A protein and the small-molecule ligand that binds it are described below.
Small molecule (SMILES): Cc1cn([C@H]2C[C@H](O)[C@@H](CO[P](=O)(O)O[C@H]3C[C@H](n4cnc5c(=O)nc(N)[nH]c54)O[C@@H]3CO[P](=O)(O)O[C@H]3C[C@H](n4cnc5c(=O)nc(N)[nH]c54)O[C@@H]3CO[P](=O)(O)O[C@H]3C[C@H](n4cnc5c(=O)nc(N)[nH]c54)O[C@@H]3CO)O2)c(=O)[nH]c1=O

Binding-site contacts:
Ligand atom O4 contacts residue ASN61 of chain 1.C at 3.2 Å (h-bond).
Ligand atom O6 contacts residue LYS100 of chain 1.C at 3.4 Å.
Ligand atom N3 contacts residue PHE49 of chain 1.C at 3.3 Å.
Ligand atom C4 contacts residue PHE49 of chain 1.C at 3.3 Å (hydrophobic).
Ligand atom C1' contacts residue TRP65 of chain 1.C at 3.5 Å (hydrophobic).
Ligand atom C5 contacts residue LYS98 of chain 1.C at 3.6 Å.
Ligand atom C5' contacts residue TYR47 of chain 1.C at 3.4 Å (hydrophobic).
Ligand atom C7 contacts residue TYR47 of chain 1.C at 3.6 Å (hydrophobic).
Ligand atom N1 contacts residue GLU96 of chain 1.C at 2.7 Å (salt-bridge).
Ligand atom N2 contacts residue GLU96 of chain 1.C at 2.9 Å (salt-bridge).
Ligand atom C2 contacts residue GLU96 of chain 1.C at 3.4 Å.
Ligand atom O4 contacts residue PHE49 of chain 1.C at 3.3 Å.
Ligand atom C4 contacts residue ASN61 of chain 1.C at 3.7 Å.
Ligand atom OP1 contacts residue TYR47 of chain 1.C at 3.2 Å (h-bond).
Ligand atom O2 contacts residue PHE49 of chain 1.C at 3.3 Å.
Ligand atom C6 contacts residue GLU96 of chain 1.C at 3.6 Å.
Ligand atom N2 contacts residue PHE91 of chain 1.C at 3.6 Å.
Ligand atom N7 contacts residue LYS98 of chain 1.C at 2.8 Å (salt-bridge).
Ligand atom C8 contacts residue TRP65 of chain 1.C at 3.7 Å (hydrophobic).
Ligand atom O4' contacts residue TRP65 of chain 1.C at 3.6 Å.
Ligand atom C4 contacts residue TRP65 of chain 1.C at 3.4 Å (hydrophobic).
Ligand atom O6 contacts residue GLU96 of chain 1.C at 3.6 Å.
Ligand atom N1 contacts residue TRP65 of chain 1.C at 3.7 Å.
Ligand atom N3 contacts residue PHE91 of chain 1.C at 3.6 Å.
Ligand atom O4 contacts residue SER63 of chain 1.C at 3.7 Å.
Ligand atom C2 contacts residue PHE49 of chain 1.C at 3.2 Å (hydrophobic).
Ligand atom O6 contacts residue LYS98 of chain 1.C at 2.7 Å (salt-bridge).
Ligand atom N2 contacts residue ASN61 of chain 1.C at 3.6 Å (h-bond).
Ligand atom N3 contacts residue ASN61 of chain 1.C at 2.9 Å (h-bond).
Ligand atom C2 contacts residue PHE91 of chain 1.C at 3.7 Å (hydrophobic).
Ligand atom C6 contacts residue LYS98 of chain 1.C at 3.3 Å.
Ligand atom C5 contacts residue PHE49 of chain 1.C at 3.3 Å (hydrophobic).
Ligand atom N3 contacts residue TRP65 of chain 1.C at 3.6 Å.
Ligand atom C4' contacts residue TYR47 of chain 1.C at 3.3 Å (hydrophobic).
Ligand atom N1 contacts residue PHE49 of chain 1.C at 3.3 Å.
Ligand atom C6 contacts residue PHE49 of chain 1.C at 3.4 Å (hydrophobic).
Ligand atom O4' contacts residue PHE49 of chain 1.C at 3.8 Å.
Ligand atom O6 contacts residue LYS89 of chain 1.C at 2.6 Å (salt-bridge).
Ligand atom N2 contacts residue SER63 of chain 1.C at 3.6 Å.
Ligand atom N9 contacts residue TRP65 of chain 1.C at 3.4 Å.

Sequence of chain 1.C:
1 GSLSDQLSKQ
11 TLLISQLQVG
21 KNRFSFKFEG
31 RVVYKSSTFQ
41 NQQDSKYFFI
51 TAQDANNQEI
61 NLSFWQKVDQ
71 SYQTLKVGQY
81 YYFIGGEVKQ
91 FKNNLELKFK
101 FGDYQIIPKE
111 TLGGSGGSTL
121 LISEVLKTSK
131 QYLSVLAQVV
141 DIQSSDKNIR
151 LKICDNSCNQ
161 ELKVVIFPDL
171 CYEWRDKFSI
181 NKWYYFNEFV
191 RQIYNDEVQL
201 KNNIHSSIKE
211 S